Sequence of chain 1.F:
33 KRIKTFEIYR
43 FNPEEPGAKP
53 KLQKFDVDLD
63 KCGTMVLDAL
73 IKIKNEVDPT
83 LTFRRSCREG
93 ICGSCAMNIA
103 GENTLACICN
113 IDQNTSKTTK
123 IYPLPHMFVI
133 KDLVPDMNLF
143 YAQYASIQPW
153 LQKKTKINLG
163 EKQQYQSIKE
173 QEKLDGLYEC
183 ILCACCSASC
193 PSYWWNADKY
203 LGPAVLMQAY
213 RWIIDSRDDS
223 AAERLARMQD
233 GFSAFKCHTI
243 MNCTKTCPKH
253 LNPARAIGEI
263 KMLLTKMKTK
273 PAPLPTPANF

Sequence of chain 1.H:
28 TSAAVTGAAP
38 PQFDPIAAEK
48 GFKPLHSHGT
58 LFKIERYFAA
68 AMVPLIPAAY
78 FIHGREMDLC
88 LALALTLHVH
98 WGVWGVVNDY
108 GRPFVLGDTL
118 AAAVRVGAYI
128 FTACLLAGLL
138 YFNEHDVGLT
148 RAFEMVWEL

Binding-site contacts:
Ligand atom C6 contacts residue ILE242 of chain 1.F at 3.8 Å (hydrophobic).
Ligand atom C2 contacts residue ILE242 of chain 1.F at 4.1 Å (hydrophobic).
Ligand atom C6 contacts residue SER72 of chain 1.G at 3.1 Å.
Ligand atom C1 contacts residue ARG76 of chain 1.G at 3.5 Å.
Ligand atom F5 contacts residue ARG109 of chain 1.H at 3.7 Å.
Ligand atom F2 contacts residue ASP106 of chain 1.H at 3.3 Å.
Ligand atom C3 contacts residue TYR107 of chain 1.H at 3.9 Å (hydrophobic).
Ligand atom C3 contacts residue ARG76 of chain 1.G at 4.1 Å.
Ligand atom C12 contacts residue LEU60 of chain 1.G at 3.3 Å (hydrophobic).
Ligand atom F3 contacts residue ILE242 of chain 1.F at 3.9 Å.
Ligand atom F1 contacts residue SER194 of chain 1.F at 3.7 Å.
Ligand atom C7 contacts residue HIS240 of chain 1.F at 4.0 Å.
Ligand atom C5 contacts residue SER72 of chain 1.G at 3.1 Å.
Ligand atom O1 contacts residue TYR107 of chain 1.H at 2.7 Å (h-bond).
Ligand atom C6 contacts residue ARG76 of chain 1.G at 4.2 Å.
Ligand atom C4 contacts residue GLY73 of chain 1.G at 4.1 Å.
Ligand atom C11 contacts residue LEU60 of chain 1.G at 3.2 Å (hydrophobic).
Ligand atom F3 contacts residue ARG76 of chain 1.G at 4.1 Å.
Ligand atom F5 contacts residue TRP197 of chain 1.F at 3.9 Å.
Ligand atom F4 contacts residue TRP197 of chain 1.F at 3.2 Å.
Ligand atom F4 contacts residue LEU60 of chain 1.G at 3.6 Å.
Ligand atom C10 contacts residue LEU60 of chain 1.G at 3.8 Å (hydrophobic).
Ligand atom F3 contacts residue SER194 of chain 1.F at 3.3 Å.
Ligand atom C14 contacts residue TYR107 of chain 1.H at 3.5 Å (hydrophobic).
Ligand atom C5 contacts residue GLY73 of chain 1.G at 3.8 Å.
Ligand atom F2 contacts residue TRP197 of chain 1.F at 3.6 Å.
Ligand atom O1 contacts residue TRP197 of chain 1.F at 3.0 Å (h-bond).
Ligand atom C8 contacts residue TYR107 of chain 1.H at 3.3 Å (hydrophobic).
Ligand atom N contacts residue TYR107 of chain 1.H at 4.0 Å.
Ligand atom C2 contacts residue ARG76 of chain 1.G at 3.5 Å.
Ligand atom C7 contacts residue ARG76 of chain 1.G at 3.7 Å.
Ligand atom F3 contacts residue ASP106 of chain 1.H at 3.8 Å.
Ligand atom F2 contacts residue TYR107 of chain 1.H at 3.7 Å.
Ligand atom C7 contacts residue ILE242 of chain 1.F at 3.6 Å (hydrophobic).
Ligand atom C8 contacts residue TRP197 of chain 1.F at 3.8 Å (hydrophobic).
Ligand atom F2 contacts residue ARG76 of chain 1.G at 2.5 Å.
Ligand atom F1 contacts residue TRP197 of chain 1.F at 2.5 Å.
Ligand atom F1 contacts residue PRO193 of chain 1.F at 3.4 Å.
Ligand atom C1 contacts residue TRP197 of chain 1.F at 3.6 Å (hydrophobic).
Ligand atom F3 contacts residue HIS240 of chain 1.F at 3.6 Å.

A small-molecule ligand and the protein it binds are described below.
Small molecule (SMILES): O=C(Nc1cccc(Oc2c(F)c(F)c(F)c(F)c2F)c1)c1ccccc1C(F)(F)F

Sequence of chain 1.G:
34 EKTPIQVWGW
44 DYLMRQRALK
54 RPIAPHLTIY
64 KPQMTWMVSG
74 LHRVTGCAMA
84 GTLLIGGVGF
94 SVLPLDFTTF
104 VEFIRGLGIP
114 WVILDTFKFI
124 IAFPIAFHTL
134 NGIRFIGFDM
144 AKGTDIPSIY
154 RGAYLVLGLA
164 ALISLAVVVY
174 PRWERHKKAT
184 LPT